Binding-site contacts:
Ligand atom C8 contacts residue GLU305 of chain 1.A at 3.6 Å.
Ligand atom C7 contacts residue GLU305 of chain 1.A at 3.7 Å.
Ligand atom C2 contacts residue GLU305 of chain 1.A at 3.7 Å.
Ligand atom O7 contacts residue ASN304 of chain 1.A at 3.4 Å (h-bond).
Ligand atom C7 contacts residue ASN304 of chain 1.A at 3.5 Å.
Ligand atom C1 contacts residue ASN304 of chain 1.A at 1.5 Å.
Ligand atom C2 contacts residue ASN304 of chain 1.A at 2.6 Å.
Ligand atom N2 contacts residue ASN304 of chain 1.A at 3.1 Å (h-bond).
Ligand atom C3 contacts residue ASN304 of chain 1.A at 3.9 Å.
Ligand atom C4 contacts residue ASN304 of chain 1.A at 4.3 Å.
Ligand atom C5 contacts residue ASN304 of chain 1.A at 3.7 Å.
Ligand atom O5 contacts residue ASN304 of chain 1.A at 2.4 Å (h-bond).
Ligand atom C1 contacts residue GLU305 of chain 1.A at 4.0 Å.
Ligand atom C3 contacts residue GLU305 of chain 1.A at 4.0 Å.
Ligand atom O3 contacts residue GLU305 of chain 1.A at 4.5 Å.
Ligand atom N2 contacts residue GLU305 of chain 1.A at 2.9 Å (salt-bridge).
Ligand atom C8 contacts residue ASN304 of chain 1.A at 3.8 Å.

This protein binds this small molecule.
Small molecule (SMILES): CC(=O)N[C@@H]1[C@@H](O)[C@H](O)[C@@H](CO)O[C@H]1O

Sequence of chain 1.A:
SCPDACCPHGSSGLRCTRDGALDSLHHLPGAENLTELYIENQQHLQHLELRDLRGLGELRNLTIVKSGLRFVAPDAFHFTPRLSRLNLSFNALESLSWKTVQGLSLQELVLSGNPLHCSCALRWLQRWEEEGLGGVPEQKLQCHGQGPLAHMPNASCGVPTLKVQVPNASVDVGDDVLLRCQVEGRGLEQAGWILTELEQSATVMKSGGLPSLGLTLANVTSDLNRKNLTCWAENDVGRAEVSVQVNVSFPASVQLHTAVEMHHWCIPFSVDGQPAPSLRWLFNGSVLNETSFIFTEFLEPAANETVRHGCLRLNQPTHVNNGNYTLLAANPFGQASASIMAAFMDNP